Binding-site contacts:
Ligand atom N15 contacts residue LEU115 of chain 1.B at 2.8 Å (h-bond).
Ligand atom N7 contacts residue TYR114 of chain 1.B at 3.7 Å.
Ligand atom C26 contacts residue TYR114 of chain 1.B at 3.7 Å (hydrophobic).
Ligand atom S28 contacts residue GLY118 of chain 1.B at 3.5 Å.
Ligand atom C4 contacts residue LEU38 of chain 1.B at 3.6 Å (hydrophobic).
Ligand atom C23 contacts residue ARG163 of chain 1.B at 3.7 Å.
Ligand atom C21 contacts residue ASP177 of chain 1.B at 3.7 Å.
Ligand atom C23 contacts residue ASP177 of chain 1.B at 3.5 Å.
Ligand atom C8 contacts residue LEU115 of chain 1.B at 3.5 Å (hydrophobic).
Ligand atom C22 contacts residue ARG163 of chain 1.B at 3.7 Å.
Ligand atom C25 contacts residue LYS40 of chain 1.B at 3.8 Å.
Ligand atom C1 contacts residue LEU166 of chain 1.B at 3.8 Å (hydrophobic).
Ligand atom C25 contacts residue VAL46 of chain 1.B at 3.8 Å (hydrophobic).
Ligand atom N3 contacts residue LEU166 of chain 1.B at 3.8 Å.
Ligand atom C8 contacts residue GLU113 of chain 1.B at 3.2 Å.
Ligand atom C16 contacts residue LEU38 of chain 1.B at 3.5 Å (hydrophobic).
Ligand atom C6 contacts residue LEU166 of chain 1.B at 3.4 Å (hydrophobic).
Ligand atom C8 contacts residue ALA63 of chain 1.B at 3.5 Å (hydrophobic).
Ligand atom C31 contacts residue TYR114 of chain 1.B at 3.2 Å (hydrophobic).
Ligand atom C31 contacts residue PRO116 of chain 1.B at 3.7 Å (hydrophobic).
Ligand atom C10 contacts residue VAL46 of chain 1.B at 3.6 Å (hydrophobic).
Ligand atom C24 contacts residue ASP177 of chain 1.B at 3.6 Å.
Ligand atom C2 contacts residue LEU166 of chain 1.B at 3.6 Å (hydrophobic).
Ligand atom N7 contacts residue LEU115 of chain 1.B at 2.9 Å (h-bond).
Ligand atom C29 contacts residue TYR114 of chain 1.B at 3.4 Å (hydrophobic).
Ligand atom C26 contacts residue LEU115 of chain 1.B at 3.5 Å (hydrophobic).
Ligand atom C23 contacts residue ASN164 of chain 1.B at 3.1 Å.
Ligand atom N15 contacts residue TYR114 of chain 1.B at 3.3 Å.
Ligand atom C14 contacts residue LEU166 of chain 1.B at 3.6 Å (hydrophobic).
Ligand atom C4 contacts residue LEU115 of chain 1.B at 3.8 Å (hydrophobic).
Ligand atom N9 contacts residue LEU166 of chain 1.B at 3.4 Å.
Ligand atom O19 contacts residue GLY39 of chain 1.B at 3.2 Å.
Ligand atom N9 contacts residue ALA63 of chain 1.B at 3.6 Å.
Ligand atom N27 contacts residue TYR114 of chain 1.B at 2.8 Å (h-bond).
Ligand atom C26 contacts residue GLY118 of chain 1.B at 3.5 Å.
Ligand atom C5 contacts residue LEU38 of chain 1.B at 3.8 Å (hydrophobic).
Ligand atom N27 contacts residue LEU115 of chain 1.B at 3.4 Å (h-bond).
Ligand atom N27 contacts residue GLY118 of chain 1.B at 3.7 Å.
Ligand atom C14 contacts residue ALA63 of chain 1.B at 3.8 Å (hydrophobic).
Ligand atom C25 contacts residue GLY41 of chain 1.B at 3.8 Å.

Sequence of chain 1.B:
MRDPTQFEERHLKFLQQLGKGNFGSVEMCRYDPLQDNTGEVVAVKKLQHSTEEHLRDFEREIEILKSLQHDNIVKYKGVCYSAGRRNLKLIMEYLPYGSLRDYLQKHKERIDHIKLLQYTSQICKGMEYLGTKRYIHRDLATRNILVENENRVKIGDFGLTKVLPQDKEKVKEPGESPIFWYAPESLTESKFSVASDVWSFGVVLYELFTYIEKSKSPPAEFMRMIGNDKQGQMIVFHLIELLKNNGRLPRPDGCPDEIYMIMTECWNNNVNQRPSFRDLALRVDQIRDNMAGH

This small molecule binds to this protein.
Small molecule (SMILES): CCn1c(C(=O)N(C2CC2)C2CC2)cc2c3c(ncn3C)c(Nc3nc(C)c(C)s3)nc21